Binding-site contacts:
Ligand atom N2 contacts residue ASN12 of chain 60.D at 3.8 Å.
Ligand atom C5 contacts residue ASN12 of chain 60.D at 4.1 Å.
Ligand atom C7 contacts residue ASN12 of chain 60.D at 3.9 Å.
Ligand atom O5 contacts residue ASN12 of chain 60.D at 2.7 Å (h-bond).
Ligand atom C1 contacts residue ASN12 of chain 60.D at 2.2 Å.
Ligand atom C2 contacts residue ASN12 of chain 60.D at 3.3 Å.
Ligand atom O7 contacts residue ASN12 of chain 60.D at 3.6 Å.

A protein and the small-molecule ligand that binds it are described below.
Small molecule (SMILES): CC(=O)N[C@H]1[C@H](O[C@H]2[C@H](O)[C@@H](NC(C)=O)CO[C@@H]2CO)O[C@H](CO)[C@@H](O)[C@@H]1O

Sequence of chain 60.D:
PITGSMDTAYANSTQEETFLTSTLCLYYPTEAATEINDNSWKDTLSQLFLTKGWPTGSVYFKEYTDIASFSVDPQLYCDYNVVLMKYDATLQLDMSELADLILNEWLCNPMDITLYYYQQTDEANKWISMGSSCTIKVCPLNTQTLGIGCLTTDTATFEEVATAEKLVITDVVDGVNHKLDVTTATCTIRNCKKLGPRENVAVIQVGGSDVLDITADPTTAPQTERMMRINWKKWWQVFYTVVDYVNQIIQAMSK